Binding-site contacts:
Ligand atom CAJ contacts residue CYS106 of chain 1.A at 3.5 Å (hydrophobic).
Ligand atom FAA contacts residue VAL69 of chain 1.A at 3.6 Å.
Ligand atom CAH contacts residue MET19 of chain 1.A at 3.2 Å (hydrophobic).
Ligand atom FAB contacts residue SER71 of chain 1.A at 3.3 Å.
Ligand atom CAM contacts residue TYR74 of chain 1.A at 3.6 Å (hydrophobic).
Ligand atom OAR contacts residue MET19 of chain 1.A at 2.5 Å.
Ligand atom FAB contacts residue VAL69 of chain 1.A at 3.2 Å.
Ligand atom CAT contacts residue TYR48 of chain 1.A at 2.9 Å (hydrophobic).
Ligand atom CAE contacts residue MET56 of chain 1.A at 3.6 Å (hydrophobic).
Ligand atom OAR contacts residue ILE104 of chain 1.A at 3.8 Å.
Ligand atom CAI contacts residue TYR48 of chain 1.A at 3.6 Å (hydrophobic).
Ligand atom FAA contacts residue SER59 of chain 1.A at 3.6 Å.
Ligand atom CAJ contacts residue TYR48 of chain 1.A at 3.5 Å (hydrophobic).
Ligand atom CAL contacts residue HIS15 of chain 1.A at 3.5 Å.
Ligand atom CAI contacts residue MET19 of chain 1.A at 3.6 Å (hydrophobic).
Ligand atom CAC contacts residue SER59 of chain 1.A at 3.8 Å.
Ligand atom FAG contacts residue MET56 of chain 1.A at 3.0 Å.
Ligand atom CAL contacts residue SER13 of chain 1.A at 3.8 Å.
Ligand atom NAK contacts residue CYS106 of chain 1.A at 3.4 Å (h-bond).
Ligand atom CAS contacts residue ALA44 of chain 1.A at 3.0 Å (hydrophobic).
Ligand atom CAF contacts residue THR88 of chain 1.A at 3.4 Å.
Ligand atom OAP contacts residue HIS15 of chain 1.A at 2.9 Å (h-bond).
Ligand atom CAE contacts residue TYR48 of chain 1.A at 3.9 Å (hydrophobic).
Ligand atom CAE contacts residue THR88 of chain 1.A at 3.5 Å.
Ligand atom FAG contacts residue SER59 of chain 1.A at 3.2 Å.
Ligand atom FAA contacts residue HIS60 of chain 1.A at 3.5 Å.
Ligand atom CAF contacts residue TYR48 of chain 1.A at 3.6 Å (hydrophobic).
Ligand atom NAK contacts residue HIS15 of chain 1.A at 3.2 Å (h-bond).
Ligand atom CAI contacts residue CYS106 of chain 1.A at 3.7 Å (hydrophobic).
Ligand atom SAO contacts residue MET76 of chain 1.A at 3.6 Å.
Ligand atom CAT contacts residue ALA44 of chain 1.A at 3.2 Å (hydrophobic).
Ligand atom CAN contacts residue TYR74 of chain 1.A at 3.5 Å (hydrophobic).
Ligand atom CAF contacts residue TYR74 of chain 1.A at 3.6 Å (hydrophobic).
Ligand atom FAB contacts residue SER59 of chain 1.A at 3.9 Å.
Ligand atom NAQ contacts residue MET19 of chain 1.A at 3.2 Å.
Ligand atom OAP contacts residue MET19 of chain 1.A at 3.5 Å.
Ligand atom CAL contacts residue ASN108 of chain 1.A at 3.4 Å.
Ligand atom CAH contacts residue TYR48 of chain 1.A at 3.9 Å (hydrophobic).
Ligand atom CAS contacts residue TYR48 of chain 1.A at 3.1 Å (hydrophobic).
Ligand atom FAA contacts residue LEU63 of chain 1.A at 3.9 Å.

The protein below binds the small molecule below.
Small molecule (SMILES): O=[N+]([O-])c1cc(C(F)(F)F)ccc1NCc1ccsc1

Sequence of chain 1.A:
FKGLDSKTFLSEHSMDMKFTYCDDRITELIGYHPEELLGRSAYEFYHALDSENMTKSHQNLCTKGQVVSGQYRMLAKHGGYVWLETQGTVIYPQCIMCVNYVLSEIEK